Binding-site contacts:
Ligand atom N contacts residue TYR76 of chain 1.B at 3.5 Å.
Ligand atom C1 contacts residue GLN90 of chain 1.A at 3.8 Å.
Ligand atom C5 contacts residue NO1 of chain 1.G at 4.0 Å.
Ligand atom C2 contacts residue VAL52 of chain 1.B at 3.9 Å (hydrophobic).
Ligand atom C3 contacts residue VAL55 of chain 1.B at 4.1 Å (hydrophobic).
Ligand atom C3 contacts residue TYR76 of chain 1.B at 3.9 Å (hydrophobic).
Ligand atom C6 contacts residue NO1 of chain 1.G at 3.4 Å.
Ligand atom C3 contacts residue NO1 of chain 1.G at 3.9 Å.
Ligand atom C4 contacts residue NO1 of chain 1.G at 3.7 Å.
Ligand atom N contacts residue MET40 of chain 1.B at 2.9 Å (h-bond).
Ligand atom C2 contacts residue NO1 of chain 1.G at 3.2 Å.
Ligand atom C3 contacts residue VAL52 of chain 1.B at 4.5 Å (hydrophobic).
Ligand atom C contacts residue TYR37 of chain 1.B at 3.5 Å (hydrophobic).
Ligand atom C2 contacts residue CSO114 of chain 1.A at 4.3 Å.
Ligand atom C1 contacts residue CSO114 of chain 1.A at 4.2 Å.
Ligand atom C contacts residue MET40 of chain 1.B at 2.6 Å (hydrophobic).
Ligand atom C6 contacts residue GLN90 of chain 1.A at 3.9 Å.
Ligand atom C contacts residue TYR76 of chain 1.B at 3.6 Å (hydrophobic).
Ligand atom C3 contacts residue ARG56 of chain 1.B at 4.4 Å.
Ligand atom C1 contacts residue ARG56 of chain 1.B at 3.6 Å.
Ligand atom C4 contacts residue TYR72 of chain 1.B at 4.2 Å (hydrophobic).
Ligand atom C6 contacts residue TRP117 of chain 1.A at 3.5 Å (hydrophobic).
Ligand atom C5 contacts residue MET40 of chain 1.B at 4.0 Å (hydrophobic).
Ligand atom C2 contacts residue CSD112 of chain 1.A at 4.2 Å.
Ligand atom C1 contacts residue VAL52 of chain 1.B at 3.8 Å (hydrophobic).
Ligand atom C4 contacts residue TYR76 of chain 1.B at 3.6 Å (hydrophobic).
Ligand atom C contacts residue VAL55 of chain 1.B at 3.8 Å (hydrophobic).
Ligand atom N contacts residue TYR37 of chain 1.B at 3.6 Å.
Ligand atom C3 contacts residue MET40 of chain 1.B at 3.8 Å (hydrophobic).
Ligand atom N contacts residue VAL55 of chain 1.B at 4.0 Å.
Ligand atom C contacts residue PRO36 of chain 1.B at 4.4 Å (hydrophobic).
Ligand atom C4 contacts residue MET40 of chain 1.B at 4.0 Å (hydrophobic).
Ligand atom C1 contacts residue NO1 of chain 1.G at 3.6 Å.
Ligand atom C2 contacts residue ARG56 of chain 1.B at 3.7 Å.
Ligand atom C4 contacts residue TYR37 of chain 1.B at 3.8 Å (hydrophobic).
Ligand atom C5 contacts residue TYR37 of chain 1.B at 3.6 Å (hydrophobic).
Ligand atom C5 contacts residue TRP117 of chain 1.A at 3.6 Å (hydrophobic).

Sequence of chain 1.B:
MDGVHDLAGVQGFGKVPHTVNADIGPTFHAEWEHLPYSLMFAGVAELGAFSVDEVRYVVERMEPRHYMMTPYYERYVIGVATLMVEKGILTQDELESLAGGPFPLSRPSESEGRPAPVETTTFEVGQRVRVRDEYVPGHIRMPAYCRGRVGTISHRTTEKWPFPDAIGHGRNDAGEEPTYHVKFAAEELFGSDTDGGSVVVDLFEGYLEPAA

Sequence of chain 1.A:
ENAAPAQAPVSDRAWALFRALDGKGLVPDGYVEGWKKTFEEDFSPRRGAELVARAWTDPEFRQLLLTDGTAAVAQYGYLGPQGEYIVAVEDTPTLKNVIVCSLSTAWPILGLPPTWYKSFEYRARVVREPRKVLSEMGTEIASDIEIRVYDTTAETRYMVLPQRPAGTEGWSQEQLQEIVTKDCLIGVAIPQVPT

A small-molecule ligand and the protein it binds are described below.
Small molecule (SMILES): [C-]#[N+]C1CCCCC1